Sequence of chain 1.D:
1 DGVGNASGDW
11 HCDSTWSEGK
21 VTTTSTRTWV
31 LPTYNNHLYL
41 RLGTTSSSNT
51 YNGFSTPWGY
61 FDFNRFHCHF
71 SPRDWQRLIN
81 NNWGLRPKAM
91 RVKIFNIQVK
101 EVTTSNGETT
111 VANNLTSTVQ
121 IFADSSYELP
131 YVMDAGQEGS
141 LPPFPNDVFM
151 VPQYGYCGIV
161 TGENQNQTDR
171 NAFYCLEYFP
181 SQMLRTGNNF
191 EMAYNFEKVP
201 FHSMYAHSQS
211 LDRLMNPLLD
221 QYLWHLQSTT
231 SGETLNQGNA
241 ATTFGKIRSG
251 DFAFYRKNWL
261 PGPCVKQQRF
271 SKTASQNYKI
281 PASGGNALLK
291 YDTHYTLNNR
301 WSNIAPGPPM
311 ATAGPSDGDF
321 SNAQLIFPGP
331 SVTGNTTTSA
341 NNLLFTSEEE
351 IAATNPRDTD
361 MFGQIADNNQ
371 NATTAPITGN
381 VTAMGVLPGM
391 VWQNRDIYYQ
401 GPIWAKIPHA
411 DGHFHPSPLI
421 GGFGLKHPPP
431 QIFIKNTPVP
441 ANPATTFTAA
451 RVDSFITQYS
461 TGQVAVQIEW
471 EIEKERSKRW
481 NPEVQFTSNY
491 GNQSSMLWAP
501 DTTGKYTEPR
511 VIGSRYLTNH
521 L

Binding-site contacts:
Ligand atom C5 contacts residue PRO200 of chain 1.D at 3.8 Å (hydrophobic).
Ligand atom N1 contacts residue VAL199 of chain 1.D at 3.7 Å.
Ligand atom N7 contacts residue HIS415 of chain 1.D at 3.8 Å.
Ligand atom N6 contacts residue PRO200 of chain 1.D at 4.4 Å.
Ligand atom N3 contacts residue PRO416 of chain 1.D at 4.1 Å.
Ligand atom N7 contacts residue ASN394 of chain 1.D at 4.3 Å.
Ligand atom C2 contacts residue PRO200 of chain 1.D at 4.1 Å (hydrophobic).
Ligand atom N1 contacts residue PRO416 of chain 1.D at 3.2 Å (h-bond).
Ligand atom C6 contacts residue GLY424 of chain 1.D at 4.5 Å.
Ligand atom C4 contacts residue PRO200 of chain 1.D at 4.1 Å (hydrophobic).
Ligand atom C6 contacts residue PRO416 of chain 1.D at 3.0 Å (hydrophobic).
Ligand atom C2 contacts residue PRO416 of chain 1.D at 3.9 Å (hydrophobic).
Ligand atom C8 contacts residue PRO200 of chain 1.D at 4.4 Å (hydrophobic).
Ligand atom O3P contacts residue LYS198 of chain 1.D at 4.5 Å.
Ligand atom C6 contacts residue VAL199 of chain 1.D at 4.3 Å (hydrophobic).
Ligand atom N7 contacts residue PRO416 of chain 1.D at 4.4 Å.
Ligand atom O3P contacts residue PRO200 of chain 1.D at 3.9 Å.
Ligand atom C5 contacts residue PRO416 of chain 1.D at 3.6 Å (hydrophobic).
Ligand atom N1 contacts residue GLY424 of chain 1.D at 3.5 Å (h-bond).
Ligand atom C2' contacts residue HIS415 of chain 1.D at 3.9 Å.
Ligand atom N7 contacts residue PRO200 of chain 1.D at 4.0 Å.
Ligand atom N7 contacts residue SER417 of chain 1.D at 4.4 Å.
Ligand atom C4 contacts residue PRO416 of chain 1.D at 4.0 Å (hydrophobic).
Ligand atom N6 contacts residue SER417 of chain 1.D at 3.8 Å.
Ligand atom N6 contacts residue VAL199 of chain 1.D at 4.5 Å.
Ligand atom O1P contacts residue PRO200 of chain 1.D at 4.1 Å.
Ligand atom N3 contacts residue PRO200 of chain 1.D at 4.2 Å.
Ligand atom N1 contacts residue PRO200 of chain 1.D at 4.1 Å.
Ligand atom N6 contacts residue GLY424 of chain 1.D at 3.8 Å.
Ligand atom C6 contacts residue SER417 of chain 1.D at 4.5 Å.
Ligand atom C6 contacts residue PRO200 of chain 1.D at 4.0 Å (hydrophobic).
Ligand atom C2 contacts residue GLY424 of chain 1.D at 4.1 Å.
Ligand atom C1' contacts residue PRO416 of chain 1.D at 4.5 Å (hydrophobic).
Ligand atom C8 contacts residue HIS415 of chain 1.D at 3.6 Å.
Ligand atom N9 contacts residue PRO416 of chain 1.D at 4.2 Å.
Ligand atom N6 contacts residue PRO416 of chain 1.D at 3.1 Å (h-bond).
Ligand atom N9 contacts residue PRO200 of chain 1.D at 4.4 Å.
Ligand atom P contacts residue PRO200 of chain 1.D at 4.5 Å.
Ligand atom C2 contacts residue VAL199 of chain 1.D at 4.2 Å (hydrophobic).

The small molecule below binds the protein below.
Small molecule (SMILES): Nc1ncnc2c1ncn2[C@H]1C[C@H](O)[C@@H](COP(=O)(O)O)O1